The small molecule below binds the protein below.
Small molecule (SMILES): Nc1ncnc2c1ncn2[C@@H]1O[C@H](CO[P](=O)(O)O[C@H]2[C@@H](O)[C@H](n3cnc4c(N)ncnc43)O[C@@H]2CO[P](=O)(O)O[C@H]2[C@@H](O)[C@H](n3cnc4c(N)ncnc43)O[C@@H]2CO)[C@@H](O)[C@H]1O

Binding-site contacts:
Ligand atom O2' contacts residue GLY67 of chain 8.B at 3.3 Å (h-bond).
Ligand atom P contacts residue ARG208 of chain 7.C at 4.5 Å.
Ligand atom O2' contacts residue ALA66 of chain 8.B at 3.6 Å.
Ligand atom OP1 contacts residue ARG208 of chain 7.C at 4.1 Å.
Ligand atom O2' contacts residue ARG208 of chain 8.B at 4.1 Å.
Ligand atom N3 contacts residue ARG65 of chain 8.B at 4.1 Å.
Ligand atom OP2 contacts residue ARG208 of chain 7.C at 4.4 Å.
Ligand atom O5' contacts residue ARG208 of chain 7.C at 4.0 Å.
Ligand atom O2' contacts residue ARG65 of chain 8.B at 4.3 Å.
Ligand atom C1' contacts residue GLY67 of chain 8.B at 4.4 Å.
Ligand atom OP1 contacts residue SER211 of chain 8.B at 4.3 Å.
Ligand atom OP1 contacts residue ARG208 of chain 8.B at 4.1 Å.

Sequence of chain 8.B:
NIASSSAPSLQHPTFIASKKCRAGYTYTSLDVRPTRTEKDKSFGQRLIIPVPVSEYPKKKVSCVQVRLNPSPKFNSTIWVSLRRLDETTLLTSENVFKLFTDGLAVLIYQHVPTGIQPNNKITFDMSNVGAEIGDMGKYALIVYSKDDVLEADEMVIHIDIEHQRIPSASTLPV

Sequence of chain 7.C:
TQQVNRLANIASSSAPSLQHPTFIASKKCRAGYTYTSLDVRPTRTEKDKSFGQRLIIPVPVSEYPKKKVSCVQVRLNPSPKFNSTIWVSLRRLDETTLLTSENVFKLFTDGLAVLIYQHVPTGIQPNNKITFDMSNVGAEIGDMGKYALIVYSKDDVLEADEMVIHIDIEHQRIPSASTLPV